Sequence of chain 1.B:
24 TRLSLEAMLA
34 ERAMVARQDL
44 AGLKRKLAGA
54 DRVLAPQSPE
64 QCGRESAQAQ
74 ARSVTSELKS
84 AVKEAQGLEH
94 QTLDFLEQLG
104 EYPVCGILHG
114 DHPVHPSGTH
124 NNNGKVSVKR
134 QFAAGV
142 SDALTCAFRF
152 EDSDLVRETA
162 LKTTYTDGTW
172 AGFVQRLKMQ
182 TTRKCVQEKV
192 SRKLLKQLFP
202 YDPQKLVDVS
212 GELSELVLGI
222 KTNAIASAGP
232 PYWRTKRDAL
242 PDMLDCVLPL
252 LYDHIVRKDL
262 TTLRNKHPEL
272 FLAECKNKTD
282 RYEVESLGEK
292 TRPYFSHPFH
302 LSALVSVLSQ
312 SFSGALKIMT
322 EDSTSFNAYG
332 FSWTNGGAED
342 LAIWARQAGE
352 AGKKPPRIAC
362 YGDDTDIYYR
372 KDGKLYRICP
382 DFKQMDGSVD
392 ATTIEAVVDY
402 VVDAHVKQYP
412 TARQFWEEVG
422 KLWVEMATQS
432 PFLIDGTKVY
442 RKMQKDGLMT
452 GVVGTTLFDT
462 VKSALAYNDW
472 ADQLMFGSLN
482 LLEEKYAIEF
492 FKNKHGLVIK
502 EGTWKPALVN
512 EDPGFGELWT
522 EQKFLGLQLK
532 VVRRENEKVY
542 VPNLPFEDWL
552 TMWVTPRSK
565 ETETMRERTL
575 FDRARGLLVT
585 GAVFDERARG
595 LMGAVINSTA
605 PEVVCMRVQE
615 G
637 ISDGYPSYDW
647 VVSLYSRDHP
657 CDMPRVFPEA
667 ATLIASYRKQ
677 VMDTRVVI

Binding-site contacts:
Ligand atom O3' contacts residue GLY363 of chain 1.B at 3.2 Å.
Ligand atom OP2 contacts residue ARG558 of chain 1.B at 2.9 Å (salt-bridge).
Ligand atom O4' contacts residue GLN613 of chain 1.B at 3.4 Å.
Ligand atom N6 contacts residue GLY615 of chain 1.B at 3.4 Å.
Ligand atom N6 contacts residue U7 of chain 1.E at 3.2 Å (h-bond).
Ligand atom O2' contacts residue GLY580 of chain 1.B at 3.4 Å (h-bond).
Ligand atom O2' contacts residue ASP576 of chain 1.B at 3.2 Å (salt-bridge).
Ligand atom OP1 contacts residue ARG577 of chain 1.B at 2.9 Å (salt-bridge).
Ligand atom N6 contacts residue U8 of chain 1.E at 3.1 Å (h-bond).
Ligand atom O5' contacts residue ARG558 of chain 1.B at 3.5 Å (salt-bridge).
Ligand atom O3' contacts residue ASP364 of chain 1.B at 3.0 Å (salt-bridge).
Ligand atom O2 contacts residue A3 of chain 1.E at 3.4 Å (h-bond).
Ligand atom O4' contacts residue THR584 of chain 1.B at 3.3 Å.
Ligand atom OP1 contacts residue MET553 of chain 1.B at 3.4 Å.
Ligand atom O2 contacts residue A5 of chain 1.E at 3.1 Å.
Ligand atom OP1 contacts residue ARG282 of chain 1.B at 2.8 Å (salt-bridge).
Ligand atom O2' contacts residue THR584 of chain 1.B at 2.7 Å (h-bond).
Ligand atom O2 contacts residue A4 of chain 1.E at 3.4 Å.
Ligand atom C4' contacts residue LEU526 of chain 1.B at 3.2 Å (hydrophobic).
Ligand atom N3 contacts residue A5 of chain 1.E at 2.8 Å (h-bond).
Ligand atom O3' contacts residue TYR362 of chain 1.B at 3.0 Å (h-bond).
Ligand atom C3' contacts residue ASP364 of chain 1.B at 3.5 Å.
Ligand atom O2' contacts residue ASP364 of chain 1.B at 3.3 Å (salt-bridge).
Ligand atom C1' contacts residue GLN613 of chain 1.B at 3.4 Å.
Ligand atom N3 contacts residue A3 of chain 1.E at 2.9 Å (h-bond).
Ligand atom N6 contacts residue U6 of chain 1.E at 3.0 Å (h-bond).
Ligand atom N3 contacts residue U7 of chain 1.E at 3.5 Å (h-bond).
Ligand atom C2 contacts residue A5 of chain 1.E at 3.4 Å.
Ligand atom N1 contacts residue U8 of chain 1.E at 2.9 Å (h-bond).
Ligand atom O4' contacts residue TYR362 of chain 1.B at 3.4 Å.
Ligand atom O4 contacts residue A3 of chain 1.E at 3.0 Å (h-bond).
Ligand atom C2 contacts residue U6 of chain 1.E at 3.4 Å.
Ligand atom O2 contacts residue THR457 of chain 1.B at 3.2 Å (h-bond).
Ligand atom O4 contacts residue A4 of chain 1.E at 3.1 Å (h-bond).
Ligand atom C2 contacts residue U8 of chain 1.E at 3.5 Å.
Ligand atom C2 contacts residue U7 of chain 1.E at 3.1 Å.
Ligand atom N3 contacts residue A4 of chain 1.E at 2.7 Å (h-bond).
Ligand atom O4 contacts residue A5 of chain 1.E at 2.8 Å (h-bond).
Ligand atom N1 contacts residue U6 of chain 1.E at 2.8 Å (h-bond).
Ligand atom N1 contacts residue U7 of chain 1.E at 2.8 Å (h-bond).

Sequence of chain 1.A:
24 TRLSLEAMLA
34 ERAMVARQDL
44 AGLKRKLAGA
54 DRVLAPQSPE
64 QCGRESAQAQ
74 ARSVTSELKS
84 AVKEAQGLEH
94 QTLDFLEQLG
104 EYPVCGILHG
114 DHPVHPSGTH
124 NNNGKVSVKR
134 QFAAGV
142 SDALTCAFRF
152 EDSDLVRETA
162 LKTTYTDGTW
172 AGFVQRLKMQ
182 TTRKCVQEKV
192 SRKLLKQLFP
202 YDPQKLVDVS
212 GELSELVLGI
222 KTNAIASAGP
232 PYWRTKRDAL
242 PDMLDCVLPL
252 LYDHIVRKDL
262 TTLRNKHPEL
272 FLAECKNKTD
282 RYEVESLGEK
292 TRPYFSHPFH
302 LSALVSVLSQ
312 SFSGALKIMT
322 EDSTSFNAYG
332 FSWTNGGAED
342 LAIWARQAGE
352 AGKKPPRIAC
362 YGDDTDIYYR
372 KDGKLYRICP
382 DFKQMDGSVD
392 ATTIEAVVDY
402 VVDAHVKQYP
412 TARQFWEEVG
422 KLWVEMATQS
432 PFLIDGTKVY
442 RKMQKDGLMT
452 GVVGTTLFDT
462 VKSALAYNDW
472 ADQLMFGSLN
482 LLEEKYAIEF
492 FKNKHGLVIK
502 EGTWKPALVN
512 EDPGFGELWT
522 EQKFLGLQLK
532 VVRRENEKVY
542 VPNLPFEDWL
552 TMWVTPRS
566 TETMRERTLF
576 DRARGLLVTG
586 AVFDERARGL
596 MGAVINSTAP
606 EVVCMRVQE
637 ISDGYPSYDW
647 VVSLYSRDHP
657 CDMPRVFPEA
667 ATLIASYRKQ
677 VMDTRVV

A small-molecule ligand and the protein it binds are described below.
Small molecule (SMILES): Nc1ncnc2c1ncn2[C@@H]1O[C@H](COP(=O)=O)[C@@H](O[P](=O)(O)OC[C@H]2O[C@@H](n3cnc4c(N)ncnc43)[C@H](O)[C@@H]2O[P](=O)(O)OC[C@H]2O[C@@H](n3cnc4c(N)ncnc43)[C@H](O)[C@@H]2O[P](=O)(O)OC[C@H]2O[C@@H](n3ccc(=O)[nH]c3=O)[C@H](O)[C@@H]2O[P](=O)(O)OC[C@H]2O[C@@H](n3ccc(=O)[nH]c3=O)[C@H](O)[C@@H]2O[P](=O)(O)OC[C@H]2O[C@@H](n3ccc(=O)[nH]c3=O)[C@H](O)[C@@H]2O)[C@H]1O